Sequence of chain 1.C:
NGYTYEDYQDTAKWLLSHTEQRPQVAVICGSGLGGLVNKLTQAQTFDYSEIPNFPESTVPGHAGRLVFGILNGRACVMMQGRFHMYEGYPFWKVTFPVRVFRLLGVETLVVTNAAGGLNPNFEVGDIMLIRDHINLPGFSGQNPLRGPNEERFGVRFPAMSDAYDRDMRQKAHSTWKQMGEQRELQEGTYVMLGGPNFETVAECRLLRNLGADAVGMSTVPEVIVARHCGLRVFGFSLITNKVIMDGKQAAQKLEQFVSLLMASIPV

Binding-site contacts:
Ligand atom C4 contacts residue VAL217 of chain 1.B at 3.7 Å (hydrophobic).
Ligand atom O3P contacts residue SER220 of chain 1.B at 2.7 Å (h-bond).
Ligand atom O1P contacts residue SER33 of chain 1.B at 2.9 Å (h-bond).
Ligand atom N9 contacts residue ALA116 of chain 1.B at 3.6 Å.
Ligand atom N2 contacts residue MET219 of chain 1.B at 3.3 Å.
Ligand atom N6 contacts residue PHE200 of chain 1.B at 3.4 Å.
Ligand atom N3 contacts residue GLY218 of chain 1.B at 3.7 Å.
Ligand atom N7 contacts residue ASN243 of chain 1.B at 3.2 Å (h-bond).
Ligand atom N3 contacts residue MET219 of chain 1.B at 3.5 Å.
Ligand atom O3P contacts residue ALA116 of chain 1.B at 3.8 Å.
Ligand atom O1P contacts residue ARG84 of chain 1.B at 3.7 Å.
Ligand atom O2P contacts residue GLY32 of chain 1.B at 3.3 Å.
Ligand atom C2 contacts residue MET219 of chain 1.B at 3.6 Å (hydrophobic).
Ligand atom O3P contacts residue ASN115 of chain 1.B at 3.5 Å.
Ligand atom C5 contacts residue VAL217 of chain 1.B at 3.8 Å (hydrophobic).
Ligand atom C10 contacts residue ALA116 of chain 1.B at 3.2 Å (hydrophobic).
Ligand atom O2P contacts residue SER33 of chain 1.B at 3.1 Å (h-bond).
Ligand atom N3 contacts residue VAL217 of chain 1.B at 3.8 Å.
Ligand atom N2 contacts residue GLU201 of chain 1.B at 2.6 Å (salt-bridge).
Ligand atom C6 contacts residue GLU201 of chain 1.B at 3.6 Å.
Ligand atom N6 contacts residue GLY118 of chain 1.B at 3.7 Å.
Ligand atom C5 contacts residue PHE200 of chain 1.B at 3.5 Å (hydrophobic).
Ligand atom C5 contacts residue GLY118 of chain 1.B at 3.7 Å.
Ligand atom N6 contacts residue ASN243 of chain 1.B at 3.0 Å (h-bond).
Ligand atom N1 contacts residue GLU201 of chain 1.B at 2.7 Å (salt-bridge).
Ligand atom C6 contacts residue PHE200 of chain 1.B at 3.5 Å (hydrophobic).
Ligand atom C2 contacts residue GLU201 of chain 1.B at 3.5 Å.
Ligand atom N7 contacts residue PHE200 of chain 1.B at 3.6 Å.
Ligand atom C14 contacts residue ALA116 of chain 1.B at 3.4 Å (hydrophobic).
Ligand atom O2P contacts residue ASN115 of chain 1.B at 3.3 Å.
Ligand atom C8 contacts residue ALA116 of chain 1.B at 3.7 Å (hydrophobic).
Ligand atom C12 contacts residue PHE159 of chain 1.C at 3.8 Å (hydrophobic).
Ligand atom C8 contacts residue ALA117 of chain 1.B at 3.7 Å (hydrophobic).
Ligand atom O2P contacts residue ARG84 of chain 1.B at 3.7 Å.
Ligand atom N2 contacts residue LEU195 of chain 1.B at 3.4 Å.
Ligand atom N6 contacts residue GLU201 of chain 1.B at 3.6 Å.
Ligand atom N7 contacts residue GLY118 of chain 1.B at 3.5 Å (h-bond).
Ligand atom O1P contacts residue HIS86 of chain 1.B at 2.7 Å.
Ligand atom O2P contacts residue ALA116 of chain 1.B at 3.0 Å (h-bond).
Ligand atom N7 contacts residue ALA117 of chain 1.B at 3.6 Å.

Sequence of chain 1.B:
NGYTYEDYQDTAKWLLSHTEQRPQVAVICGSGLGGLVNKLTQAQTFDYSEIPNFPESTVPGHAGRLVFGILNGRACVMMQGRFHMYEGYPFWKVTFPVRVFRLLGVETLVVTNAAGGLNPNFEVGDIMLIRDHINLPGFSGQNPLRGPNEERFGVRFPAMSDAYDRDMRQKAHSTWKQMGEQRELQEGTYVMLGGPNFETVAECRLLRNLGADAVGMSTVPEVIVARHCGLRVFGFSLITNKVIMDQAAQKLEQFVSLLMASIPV

A small-molecule ligand and the protein it binds are described below.
Small molecule (SMILES): C[C@@H](Cn1cnc2c(N)nc(N)nc21)OCP(=O)([O-])[O-]